Sequence of chain 2.B:
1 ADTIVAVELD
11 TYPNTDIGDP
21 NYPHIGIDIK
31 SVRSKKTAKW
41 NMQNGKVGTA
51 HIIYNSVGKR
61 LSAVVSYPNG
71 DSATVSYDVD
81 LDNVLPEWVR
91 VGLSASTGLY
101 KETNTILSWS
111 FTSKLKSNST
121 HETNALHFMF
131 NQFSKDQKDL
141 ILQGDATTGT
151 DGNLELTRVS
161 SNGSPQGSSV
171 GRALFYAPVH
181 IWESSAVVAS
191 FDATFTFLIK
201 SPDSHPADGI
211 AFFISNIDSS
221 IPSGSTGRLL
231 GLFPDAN

Sequence of chain 2.C:
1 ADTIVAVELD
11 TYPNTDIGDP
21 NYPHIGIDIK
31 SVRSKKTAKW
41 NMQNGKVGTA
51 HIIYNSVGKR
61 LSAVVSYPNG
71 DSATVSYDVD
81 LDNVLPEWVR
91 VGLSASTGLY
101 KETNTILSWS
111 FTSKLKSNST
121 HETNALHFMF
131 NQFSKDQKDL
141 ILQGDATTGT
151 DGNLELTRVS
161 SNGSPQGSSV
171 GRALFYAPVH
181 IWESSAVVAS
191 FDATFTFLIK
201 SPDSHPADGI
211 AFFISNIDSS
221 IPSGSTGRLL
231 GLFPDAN

This small molecule binds to this protein.
Small molecule (SMILES): CC[C@@H](N)C(=O)O

Binding-site contacts:
Ligand atom CA contacts residue HIS180 of chain 2.C at 3.5 Å.
Ligand atom CG contacts residue SER113 of chain 2.C at 2.9 Å.
Ligand atom O contacts residue ASP139 of chain 2.B at 3.9 Å.
Ligand atom O contacts residue LEU126 of chain 2.C at 3.5 Å (h-bond).
Ligand atom N contacts residue VAL179 of chain 2.C at 3.5 Å.
Ligand atom CB contacts residue SER113 of chain 2.C at 3.9 Å.
Ligand atom C contacts residue ALA125 of chain 2.C at 4.0 Å (hydrophobic).
Ligand atom N contacts residue LEU126 of chain 2.C at 3.9 Å.
Ligand atom CA contacts residue LEU126 of chain 2.C at 4.3 Å (hydrophobic).
Ligand atom CG contacts residue LYS114 of chain 2.C at 4.0 Å.
Ligand atom OXT contacts residue GLN137 of chain 2.B at 4.2 Å.
Ligand atom CG contacts residue VAL179 of chain 2.C at 4.2 Å (hydrophobic).
Ligand atom O contacts residue ASN124 of chain 2.C at 4.0 Å.
Ligand atom CB contacts residue ALA125 of chain 2.C at 4.0 Å (hydrophobic).
Ligand atom OXT contacts residue PHE130 of chain 2.B at 3.6 Å.
Ligand atom O contacts residue MET129 of chain 2.B at 3.9 Å.
Ligand atom N contacts residue ASP139 of chain 2.B at 3.8 Å.
Ligand atom C contacts residue PHE130 of chain 2.B at 4.3 Å (hydrophobic).
Ligand atom CB contacts residue ASN124 of chain 2.C at 4.1 Å.
Ligand atom CG contacts residue LEU115 of chain 2.C at 4.1 Å (hydrophobic).
Ligand atom CB contacts residue LEU115 of chain 2.C at 4.4 Å (hydrophobic).
Ligand atom CB contacts residue LEU126 of chain 2.C at 3.9 Å (hydrophobic).
Ligand atom C contacts residue HIS180 of chain 2.C at 4.4 Å.
Ligand atom OXT contacts residue ASP139 of chain 2.B at 2.5 Å (salt-bridge).
Ligand atom N contacts residue HIS180 of chain 2.C at 3.0 Å (h-bond).
Ligand atom OXT contacts residue HIS180 of chain 2.C at 4.0 Å.
Ligand atom CA contacts residue ASP139 of chain 2.B at 4.1 Å.
Ligand atom OXT contacts residue ASN124 of chain 2.C at 4.3 Å.
Ligand atom C contacts residue ASN124 of chain 2.C at 4.1 Å.
Ligand atom O contacts residue ALA125 of chain 2.C at 2.8 Å (h-bond).
Ligand atom N contacts residue PRO178 of chain 2.C at 4.2 Å.
Ligand atom O contacts residue PHE130 of chain 2.B at 4.3 Å.
Ligand atom OXT contacts residue TRP88 of chain 2.C at 4.2 Å.
Ligand atom CB contacts residue HIS180 of chain 2.C at 3.6 Å.
Ligand atom CG contacts residue HIS180 of chain 2.C at 2.5 Å.
Ligand atom C contacts residue ASP139 of chain 2.B at 3.2 Å.